Sequence of chain 1.B:
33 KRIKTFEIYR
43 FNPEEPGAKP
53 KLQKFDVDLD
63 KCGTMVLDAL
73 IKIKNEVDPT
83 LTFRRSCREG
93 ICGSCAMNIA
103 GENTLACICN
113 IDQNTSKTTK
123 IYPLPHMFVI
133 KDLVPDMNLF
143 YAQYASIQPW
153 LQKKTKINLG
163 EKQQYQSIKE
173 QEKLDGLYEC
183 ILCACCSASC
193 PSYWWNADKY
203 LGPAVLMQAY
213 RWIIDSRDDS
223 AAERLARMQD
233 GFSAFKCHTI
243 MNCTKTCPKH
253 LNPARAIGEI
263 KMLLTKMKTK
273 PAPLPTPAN

The small molecule below binds the protein below.
Small molecule (SMILES): CCC/C(C)=C/CC1=C(C)C(=O)C(N)=C(OC)C1=O

Sequence of chain 1.C:
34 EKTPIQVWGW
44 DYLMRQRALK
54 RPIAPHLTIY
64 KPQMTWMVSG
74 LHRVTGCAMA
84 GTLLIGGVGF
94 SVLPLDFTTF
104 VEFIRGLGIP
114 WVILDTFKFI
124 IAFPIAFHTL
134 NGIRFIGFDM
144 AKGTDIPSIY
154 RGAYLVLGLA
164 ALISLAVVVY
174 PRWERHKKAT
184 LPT

Binding-site contacts:
Ligand atom C10 contacts residue TYR107 of chain 1.D at 3.4 Å (hydrophobic).
Ligand atom O2 contacts residue TRP69 of chain 1.C at 3.6 Å (h-bond).
Ligand atom C7 contacts residue GLY73 of chain 1.C at 4.0 Å.
Ligand atom C3 contacts residue PRO193 of chain 1.B at 3.9 Å (hydrophobic).
Ligand atom C7 contacts residue SER72 of chain 1.C at 3.8 Å.
Ligand atom C5 contacts residue ARG76 of chain 1.C at 2.7 Å.
Ligand atom C4 contacts residue ARG76 of chain 1.C at 3.5 Å.
Ligand atom N contacts residue ILE242 of chain 1.B at 3.5 Å.
Ligand atom C8 contacts residue ARG76 of chain 1.C at 3.8 Å.
Ligand atom C8 contacts residue ASP106 of chain 1.D at 2.9 Å.
Ligand atom C15 contacts residue TYR107 of chain 1.D at 3.2 Å (hydrophobic).
Ligand atom C13 contacts residue TYR107 of chain 1.D at 3.4 Å (hydrophobic).
Ligand atom C5 contacts residue TYR107 of chain 1.D at 3.8 Å (hydrophobic).
Ligand atom C6 contacts residue ARG76 of chain 1.C at 3.1 Å.
Ligand atom C8 contacts residue ILE242 of chain 1.B at 3.8 Å (hydrophobic).
Ligand atom C8 contacts residue SER194 of chain 1.B at 3.4 Å.
Ligand atom C10 contacts residue LEU60 of chain 1.C at 3.7 Å (hydrophobic).
Ligand atom O3 contacts residue ARG76 of chain 1.C at 2.5 Å (salt-bridge).
Ligand atom C4 contacts residue TYR107 of chain 1.D at 3.1 Å (hydrophobic).
Ligand atom N contacts residue ARG76 of chain 1.C at 3.4 Å (salt-bridge).
Ligand atom C3 contacts residue TYR107 of chain 1.D at 3.7 Å (hydrophobic).
Ligand atom O1 contacts residue ARG76 of chain 1.C at 3.9 Å.
Ligand atom C6 contacts residue ILE242 of chain 1.B at 3.7 Å (hydrophobic).
Ligand atom C10 contacts residue TRP197 of chain 1.B at 3.8 Å (hydrophobic).
Ligand atom O1 contacts residue TYR107 of chain 1.D at 2.9 Å (h-bond).
Ligand atom O1 contacts residue PRO193 of chain 1.B at 4.0 Å.
Ligand atom O2 contacts residue SER72 of chain 1.C at 2.9 Å (h-bond).
Ligand atom N contacts residue SER72 of chain 1.C at 3.2 Å (h-bond).
Ligand atom C6 contacts residue SER72 of chain 1.C at 4.0 Å.
Ligand atom C9 contacts residue TRP197 of chain 1.B at 4.0 Å (hydrophobic).
Ligand atom C4 contacts residue PRO193 of chain 1.B at 3.8 Å (hydrophobic).
Ligand atom C1 contacts residue TRP69 of chain 1.C at 3.4 Å (hydrophobic).
Ligand atom O3 contacts residue ASP106 of chain 1.D at 3.0 Å (salt-bridge).
Ligand atom C4 contacts residue TRP197 of chain 1.B at 3.3 Å (hydrophobic).
Ligand atom C14 contacts residue LEU60 of chain 1.C at 3.7 Å (hydrophobic).
Ligand atom C14 contacts residue TYR107 of chain 1.D at 3.7 Å (hydrophobic).
Ligand atom C1 contacts residue GLY73 of chain 1.C at 3.8 Å.
Ligand atom C11 contacts residue TYR107 of chain 1.D at 3.3 Å (hydrophobic).
Ligand atom O2 contacts residue GLY73 of chain 1.C at 2.9 Å (h-bond).
Ligand atom O1 contacts residue TRP197 of chain 1.B at 2.2 Å (h-bond).

Sequence of chain 1.D:
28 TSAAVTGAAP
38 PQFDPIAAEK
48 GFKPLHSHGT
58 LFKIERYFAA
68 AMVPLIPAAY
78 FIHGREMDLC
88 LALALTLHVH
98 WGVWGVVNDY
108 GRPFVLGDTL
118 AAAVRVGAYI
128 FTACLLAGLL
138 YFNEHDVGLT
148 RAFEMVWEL